This protein binds this small molecule.
Small molecule (SMILES): CC(=O)N[C@H]1[C@H](O[C@H]2[C@H](O)[C@@H](NC(C)=O)CO[C@@H]2CO)O[C@H](CO)[C@@H](O)[C@@H]1O

Binding-site contacts:
Ligand atom C1 contacts residue ASN706 of chain 1.D at 1.4 Å.
Ligand atom C8 contacts residue ASN706 of chain 1.D at 4.3 Å.
Ligand atom C2 contacts residue ASN706 of chain 1.D at 2.4 Å.
Ligand atom C8 contacts residue SER705 of chain 1.D at 3.3 Å.
Ligand atom C5 contacts residue ASN706 of chain 1.D at 3.7 Å.
Ligand atom C3 contacts residue ASN706 of chain 1.D at 3.8 Å.
Ligand atom C4 contacts residue ASN706 of chain 1.D at 4.2 Å.
Ligand atom O7 contacts residue ASN706 of chain 1.D at 3.1 Å (h-bond).
Ligand atom N2 contacts residue ASN706 of chain 1.D at 2.9 Å (h-bond).
Ligand atom O5 contacts residue ASN706 of chain 1.D at 2.4 Å (h-bond).
Ligand atom C5 contacts residue TYR793 of chain 1.G at 3.8 Å (hydrophobic).
Ligand atom C7 contacts residue SER705 of chain 1.D at 4.2 Å.
Ligand atom C7 contacts residue ASN706 of chain 1.D at 3.1 Å.
Ligand atom C6 contacts residue TYR793 of chain 1.G at 3.6 Å (hydrophobic).
Ligand atom O5 contacts residue TYR793 of chain 1.G at 4.1 Å.

Sequence of chain 1.D:
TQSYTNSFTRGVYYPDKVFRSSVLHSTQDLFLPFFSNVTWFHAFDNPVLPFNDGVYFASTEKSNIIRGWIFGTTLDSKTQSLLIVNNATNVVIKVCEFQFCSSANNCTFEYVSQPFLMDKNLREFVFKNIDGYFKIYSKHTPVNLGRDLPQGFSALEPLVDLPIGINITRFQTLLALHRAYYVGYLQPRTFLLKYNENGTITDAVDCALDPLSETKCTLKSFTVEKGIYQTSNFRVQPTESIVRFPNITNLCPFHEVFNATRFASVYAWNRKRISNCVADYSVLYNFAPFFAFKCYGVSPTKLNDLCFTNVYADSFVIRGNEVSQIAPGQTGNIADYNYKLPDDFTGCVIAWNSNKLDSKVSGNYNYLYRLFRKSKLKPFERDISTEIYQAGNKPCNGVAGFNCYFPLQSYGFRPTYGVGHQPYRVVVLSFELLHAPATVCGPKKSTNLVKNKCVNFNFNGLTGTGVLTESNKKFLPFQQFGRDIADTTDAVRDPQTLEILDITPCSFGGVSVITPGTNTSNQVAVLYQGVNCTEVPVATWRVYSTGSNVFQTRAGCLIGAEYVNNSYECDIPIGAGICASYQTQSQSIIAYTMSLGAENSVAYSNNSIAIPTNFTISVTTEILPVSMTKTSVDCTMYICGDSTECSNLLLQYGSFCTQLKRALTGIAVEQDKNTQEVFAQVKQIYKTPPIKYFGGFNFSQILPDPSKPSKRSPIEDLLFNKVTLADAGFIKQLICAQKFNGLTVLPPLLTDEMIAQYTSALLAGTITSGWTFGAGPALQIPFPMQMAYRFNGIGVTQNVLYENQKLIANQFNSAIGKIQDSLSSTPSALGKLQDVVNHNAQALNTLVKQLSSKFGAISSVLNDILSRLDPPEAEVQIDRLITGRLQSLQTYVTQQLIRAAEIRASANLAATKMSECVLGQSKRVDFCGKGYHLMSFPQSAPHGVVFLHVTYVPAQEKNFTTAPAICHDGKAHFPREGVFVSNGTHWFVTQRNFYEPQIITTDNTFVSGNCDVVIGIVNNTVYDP

Sequence of chain 1.G:
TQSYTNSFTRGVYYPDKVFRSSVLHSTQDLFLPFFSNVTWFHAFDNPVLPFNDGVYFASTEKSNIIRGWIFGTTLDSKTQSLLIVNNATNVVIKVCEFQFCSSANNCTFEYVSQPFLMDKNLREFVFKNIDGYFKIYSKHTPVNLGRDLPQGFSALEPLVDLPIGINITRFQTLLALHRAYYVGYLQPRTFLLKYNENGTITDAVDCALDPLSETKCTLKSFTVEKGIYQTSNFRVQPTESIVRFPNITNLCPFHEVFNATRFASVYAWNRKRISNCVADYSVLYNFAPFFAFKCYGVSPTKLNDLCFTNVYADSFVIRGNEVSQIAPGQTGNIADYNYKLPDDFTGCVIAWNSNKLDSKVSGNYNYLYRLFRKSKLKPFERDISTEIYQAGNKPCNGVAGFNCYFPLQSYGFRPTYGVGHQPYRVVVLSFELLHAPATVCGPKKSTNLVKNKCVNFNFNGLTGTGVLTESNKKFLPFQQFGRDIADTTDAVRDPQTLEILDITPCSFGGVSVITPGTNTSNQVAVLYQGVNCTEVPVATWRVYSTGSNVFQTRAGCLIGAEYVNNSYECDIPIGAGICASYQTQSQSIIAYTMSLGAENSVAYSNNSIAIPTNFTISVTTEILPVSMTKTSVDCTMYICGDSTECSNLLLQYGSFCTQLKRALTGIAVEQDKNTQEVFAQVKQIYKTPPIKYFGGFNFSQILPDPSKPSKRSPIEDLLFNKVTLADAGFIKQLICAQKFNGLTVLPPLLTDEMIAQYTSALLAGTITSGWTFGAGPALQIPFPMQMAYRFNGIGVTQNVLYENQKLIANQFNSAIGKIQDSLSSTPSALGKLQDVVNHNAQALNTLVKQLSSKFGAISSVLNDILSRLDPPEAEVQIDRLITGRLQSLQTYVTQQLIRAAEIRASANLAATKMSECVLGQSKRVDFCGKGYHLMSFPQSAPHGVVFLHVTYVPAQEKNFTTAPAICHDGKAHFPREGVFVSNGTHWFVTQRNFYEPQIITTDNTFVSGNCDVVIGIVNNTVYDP